Binding-site contacts:
Ligand atom CAP contacts residue ARG99 of chain 1.B at 3.2 Å.
Ligand atom CAV contacts residue GLY91 of chain 1.B at 3.3 Å.
Ligand atom CAA contacts residue ASN143 of chain 1.B at 3.2 Å.
Ligand atom CAA contacts residue ASP156 of chain 1.B at 3.8 Å.
Ligand atom CAE contacts residue ASP95 of chain 1.B at 3.4 Å.
Ligand atom NAT contacts residue LEU145 of chain 1.B at 3.2 Å.
Ligand atom CAN contacts residue ARG99 of chain 1.B at 2.9 Å.
Ligand atom CAH contacts residue TYR87 of chain 1.B at 3.6 Å (hydrophobic).
Ligand atom CAZ contacts residue LEU145 of chain 1.B at 3.5 Å (hydrophobic).
Ligand atom CAC contacts residue LEU65 of chain 1.B at 3.6 Å (hydrophobic).
Ligand atom CAI contacts residue ASP156 of chain 1.B at 3.6 Å.
Ligand atom CAY contacts residue LEU65 of chain 1.B at 3.6 Å (hydrophobic).
Ligand atom NAT contacts residue HIS88 of chain 1.B at 3.6 Å.
Ligand atom CAF contacts residue HIS88 of chain 1.B at 3.6 Å.
Ligand atom CAL contacts residue LEU145 of chain 1.B at 3.3 Å (hydrophobic).
Ligand atom CAM contacts residue HIS88 of chain 1.B at 3.5 Å.
Ligand atom CAX contacts residue GLY91 of chain 1.B at 3.7 Å.
Ligand atom CAH contacts residue GLY91 of chain 1.B at 3.8 Å.
Ligand atom NBE contacts residue LEU145 of chain 1.B at 3.1 Å.
Ligand atom CBA contacts residue ALA155 of chain 1.B at 3.7 Å (hydrophobic).
Ligand atom CAE contacts residue GLY91 of chain 1.B at 3.3 Å.
Ligand atom CAB contacts residue ARG142 of chain 1.B at 3.4 Å.
Ligand atom CAG contacts residue GLY91 of chain 1.B at 3.5 Å.
Ligand atom CAA contacts residue ALA155 of chain 1.B at 3.5 Å (hydrophobic).
Ligand atom CAH contacts residue GLU89 of chain 1.B at 3.4 Å.
Ligand atom CAG contacts residue ASP95 of chain 1.B at 3.1 Å.
Ligand atom CAI contacts residue ALA155 of chain 1.B at 3.5 Å (hydrophobic).
Ligand atom CAP contacts residue GLU89 of chain 1.B at 3.6 Å.
Ligand atom CAF contacts residue GLY91 of chain 1.B at 3.5 Å.
Ligand atom CAD contacts residue LEU65 of chain 1.B at 3.4 Å (hydrophobic).
Ligand atom CBC contacts residue LEU145 of chain 1.B at 3.4 Å (hydrophobic).
Ligand atom CAL contacts residue HIS86 of chain 1.B at 3.6 Å.
Ligand atom CAM contacts residue LEU145 of chain 1.B at 3.4 Å (hydrophobic).
Ligand atom CAJ contacts residue ALA155 of chain 1.B at 3.8 Å (hydrophobic).
Ligand atom CAP contacts residue HIS90 of chain 1.B at 3.6 Å.
Ligand atom CAD contacts residue THR85 of chain 1.B at 3.5 Å.
Ligand atom CAB contacts residue ALA155 of chain 1.B at 3.6 Å (hydrophobic).
Ligand atom CAF contacts residue TYR87 of chain 1.B at 3.6 Å (hydrophobic).
Ligand atom CAJ contacts residue LEU145 of chain 1.B at 3.6 Å (hydrophobic).
Ligand atom CAL contacts residue ALA35 of chain 1.B at 3.7 Å (hydrophobic).

A protein and the small-molecule ligand that binds it are described below.
Small molecule (SMILES): c1ccc2c(-c3cnn4cc(-c5ccc(N6CCNCC6)cc5)cnc34)ccnc2c1

Sequence of chain 1.B:
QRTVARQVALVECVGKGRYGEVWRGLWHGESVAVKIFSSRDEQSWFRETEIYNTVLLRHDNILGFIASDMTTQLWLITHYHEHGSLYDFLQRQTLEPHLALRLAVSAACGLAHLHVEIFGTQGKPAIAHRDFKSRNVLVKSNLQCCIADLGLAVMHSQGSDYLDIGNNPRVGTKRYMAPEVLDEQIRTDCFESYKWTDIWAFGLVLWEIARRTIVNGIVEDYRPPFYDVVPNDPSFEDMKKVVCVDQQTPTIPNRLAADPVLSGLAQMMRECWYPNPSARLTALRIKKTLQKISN